This small molecule binds to this protein.
Small molecule (SMILES): O=S(=O)(O)c1ccc2sc(S(=O)(=O)O)nc2c1

Sequence of chain 1.B:
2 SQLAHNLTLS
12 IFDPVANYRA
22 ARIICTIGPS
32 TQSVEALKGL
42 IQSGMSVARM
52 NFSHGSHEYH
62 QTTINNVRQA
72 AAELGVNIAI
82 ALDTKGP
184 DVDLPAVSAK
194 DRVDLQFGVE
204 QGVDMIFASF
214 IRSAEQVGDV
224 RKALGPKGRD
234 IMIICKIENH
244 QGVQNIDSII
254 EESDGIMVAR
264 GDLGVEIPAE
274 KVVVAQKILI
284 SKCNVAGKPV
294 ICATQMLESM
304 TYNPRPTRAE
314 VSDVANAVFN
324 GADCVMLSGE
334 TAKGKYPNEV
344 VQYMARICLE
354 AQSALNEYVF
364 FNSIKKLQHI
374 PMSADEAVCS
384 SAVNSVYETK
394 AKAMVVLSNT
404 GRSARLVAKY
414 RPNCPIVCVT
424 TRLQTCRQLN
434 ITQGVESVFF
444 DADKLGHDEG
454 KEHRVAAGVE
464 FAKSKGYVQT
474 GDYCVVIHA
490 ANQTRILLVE

Binding-site contacts:
Ligand atom C14 contacts residue ALA335 of chain 1.B at 3.9 Å (hydrophobic).
Ligand atom C2 contacts residue ALA335 of chain 1.B at 4.4 Å (hydrophobic).
Ligand atom O24 contacts residue ARG50 of chain 1.B at 3.3 Å (salt-bridge).
Ligand atom S20 contacts residue THR27 of chain 1.B at 4.4 Å.
Ligand atom O30 contacts residue PRO30 of chain 1.B at 3.3 Å.
Ligand atom S13 contacts residue THR27 of chain 1.B at 3.9 Å.
Ligand atom C14 contacts residue ASN52 of chain 1.B at 4.2 Å.
Ligand atom C3 contacts residue ALA335 of chain 1.B at 4.2 Å (hydrophobic).
Ligand atom S20 contacts residue SER331 of chain 1.B at 4.4 Å.
Ligand atom S13 contacts residue ASN52 of chain 1.B at 3.7 Å.
Ligand atom C3 contacts residue HIS55 of chain 1.B at 3.8 Å.
Ligand atom O22 contacts residue GLY332 of chain 1.B at 3.1 Å (h-bond).
Ligand atom S13 contacts residue HIS55 of chain 1.B at 4.0 Å.
Ligand atom N15 contacts residue ALA335 of chain 1.B at 4.2 Å.
Ligand atom O22 contacts residue ALA335 of chain 1.B at 4.5 Å.
Ligand atom O26 contacts residue ASN52 of chain 1.B at 3.1 Å (h-bond).
Ligand atom S28 contacts residue PRO30 of chain 1.B at 3.8 Å.
Ligand atom S13 contacts residue ALA335 of chain 1.B at 3.9 Å.
Ligand atom O22 contacts residue SER331 of chain 1.B at 3.7 Å.
Ligand atom O32 contacts residue PRO30 of chain 1.B at 3.4 Å.
Ligand atom O24 contacts residue GLY332 of chain 1.B at 4.0 Å.
Ligand atom S20 contacts residue ALA335 of chain 1.B at 4.5 Å.
Ligand atom C5 contacts residue PRO30 of chain 1.B at 3.7 Å (hydrophobic).
Ligand atom S20 contacts residue GLY332 of chain 1.B at 4.2 Å.
Ligand atom S20 contacts residue ASN52 of chain 1.B at 3.9 Å.
Ligand atom S13 contacts residue ILE28 of chain 1.B at 4.2 Å.
Ligand atom C2 contacts residue HIS55 of chain 1.B at 4.0 Å.
Ligand atom C4 contacts residue PRO30 of chain 1.B at 4.1 Å (hydrophobic).
Ligand atom N15 contacts residue HIS55 of chain 1.B at 4.2 Å.
Ligand atom O24 contacts residue ALA335 of chain 1.B at 4.3 Å.
Ligand atom O24 contacts residue SER331 of chain 1.B at 3.7 Å.
Ligand atom C5 contacts residue HIS55 of chain 1.B at 4.3 Å.
Ligand atom C4 contacts residue HIS55 of chain 1.B at 4.1 Å.
Ligand atom C14 contacts residue HIS55 of chain 1.B at 4.2 Å.
Ligand atom O24 contacts residue THR27 of chain 1.B at 3.1 Å.
Ligand atom C5 contacts residue TYR60 of chain 1.B at 4.5 Å (hydrophobic).
Ligand atom O24 contacts residue ASN52 of chain 1.B at 4.0 Å.
Ligand atom C6 contacts residue PRO30 of chain 1.B at 3.9 Å (hydrophobic).